Sequence of chain 1.C:
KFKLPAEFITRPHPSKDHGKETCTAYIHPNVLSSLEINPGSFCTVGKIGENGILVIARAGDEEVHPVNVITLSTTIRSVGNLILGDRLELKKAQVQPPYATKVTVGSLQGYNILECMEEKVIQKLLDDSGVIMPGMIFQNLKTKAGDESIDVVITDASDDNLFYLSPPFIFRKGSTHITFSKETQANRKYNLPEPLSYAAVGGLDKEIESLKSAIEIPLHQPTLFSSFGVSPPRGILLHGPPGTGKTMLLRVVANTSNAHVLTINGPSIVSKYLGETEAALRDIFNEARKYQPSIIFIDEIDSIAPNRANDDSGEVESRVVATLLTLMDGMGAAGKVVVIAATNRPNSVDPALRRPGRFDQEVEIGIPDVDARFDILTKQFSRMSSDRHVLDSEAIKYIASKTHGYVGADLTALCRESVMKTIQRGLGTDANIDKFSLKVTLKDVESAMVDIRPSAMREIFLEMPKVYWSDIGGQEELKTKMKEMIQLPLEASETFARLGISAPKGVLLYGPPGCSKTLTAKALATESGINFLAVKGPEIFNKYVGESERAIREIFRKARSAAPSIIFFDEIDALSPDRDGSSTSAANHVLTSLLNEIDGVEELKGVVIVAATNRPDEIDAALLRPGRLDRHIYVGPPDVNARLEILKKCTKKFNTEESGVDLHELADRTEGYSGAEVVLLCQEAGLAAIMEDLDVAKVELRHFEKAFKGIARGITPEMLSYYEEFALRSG

Sequence of chain 1.D:
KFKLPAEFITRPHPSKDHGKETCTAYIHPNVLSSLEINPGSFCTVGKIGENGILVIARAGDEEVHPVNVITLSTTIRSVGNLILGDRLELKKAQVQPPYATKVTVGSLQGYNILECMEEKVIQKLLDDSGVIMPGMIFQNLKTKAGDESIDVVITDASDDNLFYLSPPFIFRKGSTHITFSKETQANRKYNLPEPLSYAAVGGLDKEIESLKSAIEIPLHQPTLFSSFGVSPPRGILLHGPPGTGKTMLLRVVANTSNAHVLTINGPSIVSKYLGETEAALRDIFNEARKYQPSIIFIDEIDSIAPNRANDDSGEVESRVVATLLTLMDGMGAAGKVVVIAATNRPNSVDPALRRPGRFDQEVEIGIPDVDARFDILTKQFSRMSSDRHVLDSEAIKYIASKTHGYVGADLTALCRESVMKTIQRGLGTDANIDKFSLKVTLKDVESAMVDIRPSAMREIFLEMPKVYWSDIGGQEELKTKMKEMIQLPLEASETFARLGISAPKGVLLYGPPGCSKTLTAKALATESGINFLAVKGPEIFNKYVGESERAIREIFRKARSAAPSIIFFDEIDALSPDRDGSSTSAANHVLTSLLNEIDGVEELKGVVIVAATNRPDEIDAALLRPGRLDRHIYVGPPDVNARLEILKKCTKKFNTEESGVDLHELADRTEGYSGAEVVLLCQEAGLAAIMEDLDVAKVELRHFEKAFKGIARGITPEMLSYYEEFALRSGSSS

Binding-site contacts:
Ligand atom O1B contacts residue THR564 of chain 1.C at 2.8 Å (h-bond).
Ligand atom C5 contacts residue LEU565 of chain 1.C at 3.7 Å (hydrophobic).
Ligand atom O2G contacts residue ARG674 of chain 1.D at 3.2 Å (salt-bridge).
Ligand atom O3B contacts residue LYS563 of chain 1.C at 3.8 Å.
Ligand atom C4' contacts residue ARG671 of chain 1.D at 3.9 Å.
Ligand atom C2 contacts residue SER562 of chain 1.C at 3.2 Å.
Ligand atom O1A contacts residue LYS563 of chain 1.C at 3.4 Å (salt-bridge).
Ligand atom O3A contacts residue ARG671 of chain 1.D at 3.8 Å.
Ligand atom O1A contacts residue THR564 of chain 1.C at 2.7 Å (h-bond).
Ligand atom S1G contacts residue ARG674 of chain 1.D at 3.3 Å (salt-bridge).
Ligand atom O2A contacts residue CYS561 of chain 1.C at 3.0 Å.
Ligand atom O2A contacts residue SER562 of chain 1.C at 2.2 Å (h-bond).
Ligand atom N6 contacts residue GLY519 of chain 1.C at 3.1 Å (h-bond).
Ligand atom O1B contacts residue LYS563 of chain 1.C at 3.5 Å.
Ligand atom C2 contacts residue CYS561 of chain 1.C at 3.9 Å (hydrophobic).
Ligand atom S1G contacts residue PRO559 of chain 1.C at 3.7 Å.
Ligand atom O2B contacts residue CYS561 of chain 1.C at 3.3 Å.
Ligand atom N6 contacts residue ILE692 of chain 1.C at 3.5 Å.
Ligand atom C4 contacts residue LEU565 of chain 1.C at 3.9 Å (hydrophobic).
Ligand atom O2B contacts residue SER562 of chain 1.C at 3.4 Å (h-bond).
Ligand atom C5' contacts residue ARG671 of chain 1.D at 3.4 Å.
Ligand atom O1A contacts residue SER562 of chain 1.C at 3.6 Å.
Ligand atom C8 contacts residue VAL725 of chain 1.C at 3.7 Å (hydrophobic).
Ligand atom N3 contacts residue SER562 of chain 1.C at 3.8 Å.
Ligand atom O2B contacts residue LYS563 of chain 1.C at 2.9 Å (salt-bridge).
Ligand atom O2A contacts residue LYS563 of chain 1.C at 3.4 Å (salt-bridge).
Ligand atom O3B contacts residue GLY560 of chain 1.C at 3.2 Å (h-bond).
Ligand atom C6 contacts residue SER562 of chain 1.C at 3.9 Å.
Ligand atom N3 contacts residue GLY560 of chain 1.C at 3.6 Å (h-bond).
Ligand atom PA contacts residue LYS563 of chain 1.C at 3.9 Å.
Ligand atom N1 contacts residue SER562 of chain 1.C at 2.9 Å (h-bond).
Ligand atom O1A contacts residue LEU565 of chain 1.C at 2.6 Å (h-bond).
Ligand atom O3G contacts residue LYS563 of chain 1.C at 3.0 Å.
Ligand atom O2A contacts residue GLY560 of chain 1.C at 3.5 Å.
Ligand atom C2 contacts residue GLY560 of chain 1.C at 3.7 Å.
Ligand atom C6 contacts residue ILE692 of chain 1.C at 3.9 Å (hydrophobic).
Ligand atom C5' contacts residue ASP645 of chain 1.D at 3.7 Å.
Ligand atom PA contacts residue SER562 of chain 1.C at 3.6 Å.
Ligand atom O3' contacts residue ASP645 of chain 1.D at 3.7 Å.
Ligand atom S1G contacts residue ALA668 of chain 1.D at 3.9 Å.

The small molecule below binds the protein below.
Small molecule (SMILES): Nc1ncnc2c1ncn2[C@@H]1O[C@H](COP(=O)(O)OP(=O)(O)OP(O)(O)=S)[C@@H](O)[C@H]1O